A protein and the small-molecule ligand that binds it are described below.
Small molecule (SMILES): CC(=O)N[C@H]1[C@H](O[C@H]2[C@H](O)[C@@H](NC(C)=O)CO[C@@H]2CO)O[C@H](CO)[C@@H](O[C@@H]2O[C@H](CO)[C@@H](O)[C@H](O)[C@@H]2O)[C@@H]1O

Sequence of chain 1.E:
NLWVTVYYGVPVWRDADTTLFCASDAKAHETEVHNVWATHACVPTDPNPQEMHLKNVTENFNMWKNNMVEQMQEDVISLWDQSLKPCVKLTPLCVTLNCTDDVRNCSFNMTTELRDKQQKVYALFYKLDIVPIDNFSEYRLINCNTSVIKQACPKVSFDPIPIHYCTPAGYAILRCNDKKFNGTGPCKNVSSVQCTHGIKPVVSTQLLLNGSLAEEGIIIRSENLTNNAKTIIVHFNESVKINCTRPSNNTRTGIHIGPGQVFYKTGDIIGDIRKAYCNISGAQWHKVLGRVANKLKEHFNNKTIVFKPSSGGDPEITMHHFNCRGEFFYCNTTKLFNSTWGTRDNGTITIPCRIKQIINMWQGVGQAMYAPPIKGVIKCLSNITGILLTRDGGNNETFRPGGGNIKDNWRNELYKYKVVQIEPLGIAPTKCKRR

Binding-site contacts:
Ligand atom C1 contacts residue LEU418 of chain 1.E at 3.9 Å (hydrophobic).
Ligand atom C7 contacts residue ASN242 of chain 1.E at 3.6 Å.
Ligand atom C8 contacts residue LEU418 of chain 1.E at 3.8 Å (hydrophobic).
Ligand atom C5 contacts residue LEU418 of chain 1.E at 3.1 Å (hydrophobic).
Ligand atom C4 contacts residue ARG357 of chain 1.E at 3.9 Å.
Ligand atom O7 contacts residue LEU418 of chain 1.E at 3.1 Å (h-bond).
Ligand atom O6 contacts residue LEU418 of chain 1.E at 3.9 Å.
Ligand atom N2 contacts residue ASN242 of chain 1.E at 2.9 Å (h-bond).
Ligand atom O4 contacts residue LEU418 of chain 1.E at 3.6 Å.
Ligand atom O3 contacts residue CYS417 of chain 1.E at 3.6 Å.
Ligand atom C2 contacts residue SER419 of chain 1.E at 4.0 Å.
Ligand atom C3 contacts residue LEU418 of chain 1.E at 3.7 Å (hydrophobic).
Ligand atom C6 contacts residue NAG1 of chain 1.DB at 4.0 Å.
Ligand atom O5 contacts residue LEU418 of chain 1.E at 3.9 Å.
Ligand atom O7 contacts residue ASN242 of chain 1.E at 4.0 Å.
Ligand atom C3 contacts residue ASN242 of chain 1.E at 3.8 Å.
Ligand atom C5 contacts residue ASN242 of chain 1.E at 3.6 Å.
Ligand atom O6 contacts residue NAG1 of chain 1.DB at 2.9 Å (h-bond).
Ligand atom C8 contacts residue LEU241 of chain 1.E at 3.8 Å (hydrophobic).
Ligand atom C2 contacts residue ASN242 of chain 1.E at 2.5 Å.
Ligand atom C7 contacts residue ASN355 of chain 1.E at 4.0 Å.
Ligand atom C5 contacts residue ARG357 of chain 1.E at 3.8 Å.
Ligand atom O7 contacts residue PRO192 of chain 1.E at 4.0 Å.
Ligand atom O7 contacts residue CYS417 of chain 1.E at 4.0 Å.
Ligand atom C7 contacts residue LEU418 of chain 1.E at 3.9 Å (hydrophobic).
Ligand atom C6 contacts residue ASP191 of chain 1.E at 3.8 Å.
Ligand atom C4 contacts residue LEU418 of chain 1.E at 3.7 Å (hydrophobic).
Ligand atom C8 contacts residue ASN355 of chain 1.E at 3.8 Å.
Ligand atom C8 contacts residue PHE354 of chain 1.E at 4.2 Å (hydrophobic).
Ligand atom C6 contacts residue LEU418 of chain 1.E at 4.1 Å (hydrophobic).
Ligand atom O6 contacts residue CYS356 of chain 1.E at 3.6 Å.
Ligand atom C1 contacts residue ASN242 of chain 1.E at 1.4 Å.
Ligand atom C3 contacts residue ARG357 of chain 1.E at 4.1 Å.
Ligand atom O7 contacts residue ASN355 of chain 1.E at 3.9 Å.
Ligand atom C1 contacts residue SER419 of chain 1.E at 3.7 Å.
Ligand atom O6 contacts residue ASP191 of chain 1.E at 3.4 Å (salt-bridge).
Ligand atom O5 contacts residue ASN242 of chain 1.E at 2.3 Å (h-bond).
Ligand atom O4 contacts residue ARG357 of chain 1.E at 3.3 Å (salt-bridge).
Ligand atom O3 contacts residue CYS356 of chain 1.E at 3.7 Å.
Ligand atom N2 contacts residue SER419 of chain 1.E at 3.5 Å.